Sequence of chain 1.B:
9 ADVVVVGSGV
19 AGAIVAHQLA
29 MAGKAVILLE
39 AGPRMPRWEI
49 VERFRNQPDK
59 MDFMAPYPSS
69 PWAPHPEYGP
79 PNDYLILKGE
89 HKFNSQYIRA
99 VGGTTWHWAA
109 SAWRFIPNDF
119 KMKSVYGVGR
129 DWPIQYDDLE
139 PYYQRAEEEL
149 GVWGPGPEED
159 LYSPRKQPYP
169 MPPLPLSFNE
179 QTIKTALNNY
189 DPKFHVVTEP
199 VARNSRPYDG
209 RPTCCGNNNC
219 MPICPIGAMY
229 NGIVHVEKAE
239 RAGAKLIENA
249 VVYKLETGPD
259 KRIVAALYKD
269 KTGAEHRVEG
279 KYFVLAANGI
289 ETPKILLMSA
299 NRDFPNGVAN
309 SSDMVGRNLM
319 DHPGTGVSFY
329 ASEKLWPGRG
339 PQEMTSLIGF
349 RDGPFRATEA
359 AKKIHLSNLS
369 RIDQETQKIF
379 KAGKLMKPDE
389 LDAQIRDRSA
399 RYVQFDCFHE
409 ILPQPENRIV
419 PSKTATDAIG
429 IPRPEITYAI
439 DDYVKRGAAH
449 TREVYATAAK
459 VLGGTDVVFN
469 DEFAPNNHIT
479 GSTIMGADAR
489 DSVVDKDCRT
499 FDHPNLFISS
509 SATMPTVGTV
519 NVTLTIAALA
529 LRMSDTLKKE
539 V

A protein and the small-molecule ligand that binds it are described below.
Small molecule (SMILES): O=C1O[C@H](CO)[C@@H](O)[C@H](O)[C@H]1O

Binding-site contacts:
Ligand atom C2 contacts residue HIS476 of chain 1.B at 4.0 Å.
Ligand atom O1 contacts residue ASN519 of chain 1.B at 2.6 Å (h-bond).
Ligand atom O2 contacts residue ASN474 of chain 1.B at 3.0 Å (h-bond).
Ligand atom O5 contacts residue ALA107 of chain 1.B at 3.7 Å.
Ligand atom O4 contacts residue MET219 of chain 1.B at 3.2 Å.
Ligand atom C3 contacts residue ASN474 of chain 1.B at 3.7 Å.
Ligand atom C5 contacts residue GLU341 of chain 1.B at 4.1 Å.
Ligand atom C4 contacts residue ASN474 of chain 1.B at 3.9 Å.
Ligand atom C6 contacts residue GLU341 of chain 1.B at 2.8 Å.
Ligand atom O6 contacts residue HIS363 of chain 1.B at 3.1 Å (h-bond).
Ligand atom O2 contacts residue ASN475 of chain 1.B at 3.1 Å (h-bond).
Ligand atom C2 contacts residue FAD1 of chain 1.E at 3.7 Å.
Ligand atom O5 contacts residue ASN519 of chain 1.B at 3.7 Å.
Ligand atom C5 contacts residue MET219 of chain 1.B at 3.8 Å (hydrophobic).
Ligand atom C4 contacts residue MET219 of chain 1.B at 4.0 Å (hydrophobic).
Ligand atom O3 contacts residue ASN475 of chain 1.B at 3.4 Å (h-bond).
Ligand atom O5 contacts residue FAD1 of chain 1.E at 3.1 Å (h-bond).
Ligand atom C1 contacts residue ASN519 of chain 1.B at 3.4 Å.
Ligand atom O5 contacts residue MET219 of chain 1.B at 4.4 Å.
Ligand atom O6 contacts residue GLU341 of chain 1.B at 2.6 Å (salt-bridge).
Ligand atom C5 contacts residue ALA107 of chain 1.B at 4.1 Å (hydrophobic).
Ligand atom O6 contacts residue PHE406 of chain 1.B at 3.9 Å.
Ligand atom C6 contacts residue PHE406 of chain 1.B at 3.8 Å (hydrophobic).
Ligand atom C1 contacts residue HIS476 of chain 1.B at 3.9 Å.
Ligand atom O1 contacts residue HIS476 of chain 1.B at 3.1 Å (h-bond).
Ligand atom O3 contacts residue ASN474 of chain 1.B at 2.8 Å (h-bond).
Ligand atom O1 contacts residue FAD1 of chain 1.E at 2.8 Å.
Ligand atom C2 contacts residue ASN475 of chain 1.B at 4.0 Å.
Ligand atom O3 contacts residue PRO473 of chain 1.B at 4.3 Å.
Ligand atom O2 contacts residue HIS476 of chain 1.B at 3.8 Å.
Ligand atom C1 contacts residue FAD1 of chain 1.E at 2.9 Å.
Ligand atom C6 contacts residue ASN519 of chain 1.B at 4.2 Å.
Ligand atom C2 contacts residue ASN474 of chain 1.B at 3.4 Å.
Ligand atom O1 contacts residue PHE406 of chain 1.B at 3.9 Å.
Ligand atom C6 contacts residue HIS363 of chain 1.B at 4.2 Å.
Ligand atom C3 contacts residue ASN475 of chain 1.B at 3.9 Å.
Ligand atom C3 contacts residue FAD1 of chain 1.E at 4.0 Å.
Ligand atom C2 contacts residue PHE406 of chain 1.B at 4.3 Å (hydrophobic).
Ligand atom O2 contacts residue FAD1 of chain 1.E at 2.8 Å.
Ligand atom C1 contacts residue PHE406 of chain 1.B at 3.9 Å (hydrophobic).